Sequence of chain 1.B:
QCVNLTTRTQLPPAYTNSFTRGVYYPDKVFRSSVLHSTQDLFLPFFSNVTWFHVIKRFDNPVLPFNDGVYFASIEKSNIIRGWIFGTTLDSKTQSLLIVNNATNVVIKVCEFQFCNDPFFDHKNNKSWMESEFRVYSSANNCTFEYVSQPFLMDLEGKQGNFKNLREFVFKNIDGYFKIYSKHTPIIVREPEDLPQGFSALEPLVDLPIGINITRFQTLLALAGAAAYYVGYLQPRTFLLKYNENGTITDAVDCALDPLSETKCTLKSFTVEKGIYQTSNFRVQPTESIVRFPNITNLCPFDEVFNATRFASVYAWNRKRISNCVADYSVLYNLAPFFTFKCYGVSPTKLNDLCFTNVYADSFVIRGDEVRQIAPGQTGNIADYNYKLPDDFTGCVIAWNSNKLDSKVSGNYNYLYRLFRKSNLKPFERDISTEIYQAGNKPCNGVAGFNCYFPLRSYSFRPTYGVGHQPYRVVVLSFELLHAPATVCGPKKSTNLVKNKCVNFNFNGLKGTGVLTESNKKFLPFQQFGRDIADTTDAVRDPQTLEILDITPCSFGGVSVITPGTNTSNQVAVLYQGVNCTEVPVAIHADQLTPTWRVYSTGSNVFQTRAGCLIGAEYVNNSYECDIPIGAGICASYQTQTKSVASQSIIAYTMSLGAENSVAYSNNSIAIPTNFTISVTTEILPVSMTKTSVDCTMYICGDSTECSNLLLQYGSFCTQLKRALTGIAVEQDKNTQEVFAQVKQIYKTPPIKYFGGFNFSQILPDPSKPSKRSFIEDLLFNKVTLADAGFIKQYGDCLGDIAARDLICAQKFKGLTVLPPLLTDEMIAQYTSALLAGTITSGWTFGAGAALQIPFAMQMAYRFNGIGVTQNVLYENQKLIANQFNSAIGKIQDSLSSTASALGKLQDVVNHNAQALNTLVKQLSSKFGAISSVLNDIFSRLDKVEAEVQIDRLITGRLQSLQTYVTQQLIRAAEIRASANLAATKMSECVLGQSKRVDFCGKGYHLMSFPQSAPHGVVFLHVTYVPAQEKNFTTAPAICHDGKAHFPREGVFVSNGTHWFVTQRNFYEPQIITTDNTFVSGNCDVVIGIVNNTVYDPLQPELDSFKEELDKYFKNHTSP

A protein and the small-molecule ligand that binds it are described below.
Small molecule (SMILES): CC(=O)N[C@H]1[C@H](O[C@H]2[C@H](O)[C@@H](NC(C)=O)CO[C@@H]2CO)O[C@H](CO)[C@@H](O[C@H]2O[C@H](CO)[C@@H](O)[C@H](O)[C@@H]2O)[C@@H]1O

Binding-site contacts:
Ligand atom C7 contacts residue ASN120 of chain 1.B at 3.3 Å.
Ligand atom C3 contacts residue ASN120 of chain 1.B at 3.7 Å.
Ligand atom C4 contacts residue ASN123 of chain 1.B at 3.2 Å.
Ligand atom C8 contacts residue PHE139 of chain 1.B at 4.5 Å (hydrophobic).
Ligand atom O5 contacts residue THR122 of chain 1.B at 2.8 Å (h-bond).
Ligand atom C8 contacts residue ASN120 of chain 1.B at 4.5 Å.
Ligand atom C1 contacts residue ASN123 of chain 1.B at 3.5 Å.
Ligand atom C1 contacts residue GLU149 of chain 1.B at 3.7 Å.
Ligand atom C8 contacts residue PHE152 of chain 1.B at 3.8 Å (hydrophobic).
Ligand atom C4 contacts residue ASN120 of chain 1.B at 4.2 Å.
Ligand atom C2 contacts residue ASN123 of chain 1.B at 3.4 Å.
Ligand atom C6 contacts residue THR122 of chain 1.B at 3.7 Å.
Ligand atom C5 contacts residue ASN120 of chain 1.B at 3.7 Å.
Ligand atom C8 contacts residue VAL125 of chain 1.B at 4.4 Å (hydrophobic).
Ligand atom C6 contacts residue ASN123 of chain 1.B at 3.1 Å.
Ligand atom C1 contacts residue ASN120 of chain 1.B at 1.4 Å.
Ligand atom O3 contacts residue ASN123 of chain 1.B at 4.2 Å.
Ligand atom C1 contacts residue THR122 of chain 1.B at 3.8 Å.
Ligand atom C6 contacts residue GLU164 of chain 1.B at 4.0 Å.
Ligand atom C2 contacts residue ASN120 of chain 1.B at 2.4 Å.
Ligand atom C3 contacts residue ASN123 of chain 1.B at 3.9 Å.
Ligand atom N2 contacts residue ASN120 of chain 1.B at 2.8 Å (h-bond).
Ligand atom O4 contacts residue ASN123 of chain 1.B at 4.4 Å.
Ligand atom O5 contacts residue ASN123 of chain 1.B at 2.8 Å (h-bond).
Ligand atom C5 contacts residue ASN123 of chain 1.B at 3.1 Å.
Ligand atom O7 contacts residue VAL125 of chain 1.B at 3.7 Å.
Ligand atom O7 contacts residue ASN120 of chain 1.B at 3.0 Å.
Ligand atom O7 contacts residue ASN123 of chain 1.B at 4.1 Å.
Ligand atom C8 contacts residue VAL118 of chain 1.B at 4.3 Å (hydrophobic).
Ligand atom O5 contacts residue ASN120 of chain 1.B at 2.4 Å (h-bond).
Ligand atom O6 contacts residue THR122 of chain 1.B at 2.9 Å (h-bond).
Ligand atom O6 contacts residue ASN123 of chain 1.B at 3.7 Å.
Ligand atom C7 contacts residue VAL125 of chain 1.B at 4.1 Å (hydrophobic).
Ligand atom C5 contacts residue THR122 of chain 1.B at 3.9 Å.